Sequence of chain 1.A:
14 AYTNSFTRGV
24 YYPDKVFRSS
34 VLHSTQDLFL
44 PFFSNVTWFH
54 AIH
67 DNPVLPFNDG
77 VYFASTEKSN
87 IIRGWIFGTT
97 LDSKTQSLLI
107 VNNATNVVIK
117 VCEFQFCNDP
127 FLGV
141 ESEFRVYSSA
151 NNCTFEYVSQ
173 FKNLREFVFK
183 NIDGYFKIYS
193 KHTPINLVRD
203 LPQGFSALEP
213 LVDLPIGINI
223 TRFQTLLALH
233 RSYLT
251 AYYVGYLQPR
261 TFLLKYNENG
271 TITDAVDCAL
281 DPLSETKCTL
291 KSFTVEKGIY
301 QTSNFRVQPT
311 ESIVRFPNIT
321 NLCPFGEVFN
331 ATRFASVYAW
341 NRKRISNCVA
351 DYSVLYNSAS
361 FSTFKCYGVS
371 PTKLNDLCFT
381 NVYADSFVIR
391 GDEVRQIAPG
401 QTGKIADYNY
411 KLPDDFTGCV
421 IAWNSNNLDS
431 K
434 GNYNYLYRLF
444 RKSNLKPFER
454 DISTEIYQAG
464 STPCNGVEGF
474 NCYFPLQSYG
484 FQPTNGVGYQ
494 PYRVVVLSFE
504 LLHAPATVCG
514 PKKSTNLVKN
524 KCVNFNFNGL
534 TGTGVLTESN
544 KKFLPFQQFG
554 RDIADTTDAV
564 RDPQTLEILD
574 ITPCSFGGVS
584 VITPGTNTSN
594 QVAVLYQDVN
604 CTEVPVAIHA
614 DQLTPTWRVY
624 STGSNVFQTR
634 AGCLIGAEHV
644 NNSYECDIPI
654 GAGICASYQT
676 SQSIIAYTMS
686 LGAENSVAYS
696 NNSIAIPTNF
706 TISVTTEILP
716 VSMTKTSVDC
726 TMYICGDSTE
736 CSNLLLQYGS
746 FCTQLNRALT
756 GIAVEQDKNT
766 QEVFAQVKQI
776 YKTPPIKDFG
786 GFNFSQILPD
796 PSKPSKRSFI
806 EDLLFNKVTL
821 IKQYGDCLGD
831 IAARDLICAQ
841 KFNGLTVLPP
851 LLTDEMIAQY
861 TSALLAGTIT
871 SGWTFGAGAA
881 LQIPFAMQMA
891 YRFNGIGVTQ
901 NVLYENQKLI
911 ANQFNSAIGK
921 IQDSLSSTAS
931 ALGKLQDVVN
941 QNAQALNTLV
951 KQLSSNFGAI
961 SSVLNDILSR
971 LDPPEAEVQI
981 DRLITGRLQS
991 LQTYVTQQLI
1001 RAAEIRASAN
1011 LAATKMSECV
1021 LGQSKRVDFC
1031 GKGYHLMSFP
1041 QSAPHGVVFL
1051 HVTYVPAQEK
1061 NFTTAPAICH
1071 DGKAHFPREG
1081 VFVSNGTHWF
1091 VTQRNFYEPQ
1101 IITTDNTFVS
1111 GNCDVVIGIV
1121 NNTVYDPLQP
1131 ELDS

Binding-site contacts:
Ligand atom O5 contacts residue PHE1090 of chain 1.A at 3.9 Å.
Ligand atom C1 contacts residue HIS1088 of chain 1.A at 4.5 Å.
Ligand atom C5 contacts residue HIS1088 of chain 1.A at 4.2 Å.
Ligand atom O7 contacts residue ASN1085 of chain 1.A at 3.4 Å (h-bond).
Ligand atom O6 contacts residue PHE1090 of chain 1.A at 4.0 Å.
Ligand atom O5 contacts residue ASN1085 of chain 1.A at 2.5 Å (h-bond).
Ligand atom C5 contacts residue PHE1090 of chain 1.A at 4.5 Å (hydrophobic).
Ligand atom O5 contacts residue HIS1088 of chain 1.A at 4.2 Å.
Ligand atom C1 contacts residue ASN1085 of chain 1.A at 1.4 Å.
Ligand atom C7 contacts residue ASN1085 of chain 1.A at 3.3 Å.
Ligand atom C2 contacts residue ASN1085 of chain 1.A at 2.5 Å.
Ligand atom C4 contacts residue ASN1085 of chain 1.A at 4.3 Å.
Ligand atom C6 contacts residue PHE1090 of chain 1.A at 4.0 Å (hydrophobic).
Ligand atom C2 contacts residue THR1087 of chain 1.A at 4.5 Å.
Ligand atom C3 contacts residue ASN1085 of chain 1.A at 3.8 Å.
Ligand atom C8 contacts residue ASN1085 of chain 1.A at 3.7 Å.
Ligand atom N2 contacts residue THR1087 of chain 1.A at 4.2 Å.
Ligand atom C5 contacts residue ASN1085 of chain 1.A at 3.7 Å.
Ligand atom N2 contacts residue ASN1085 of chain 1.A at 2.9 Å (h-bond).
Ligand atom C1 contacts residue THR1087 of chain 1.A at 4.2 Å.
Ligand atom C6 contacts residue HIS1088 of chain 1.A at 4.5 Å.
Ligand atom C3 contacts residue THR1087 of chain 1.A at 4.3 Å.

This protein binds this small molecule.
Small molecule (SMILES): CC(=O)N[C@H]1[C@H](O[C@H]2[C@H](O)[C@@H](NC(C)=O)CO[C@@H]2CO)O[C@H](CO)[C@@H](O)[C@@H]1O